Sequence of chain 1.A:
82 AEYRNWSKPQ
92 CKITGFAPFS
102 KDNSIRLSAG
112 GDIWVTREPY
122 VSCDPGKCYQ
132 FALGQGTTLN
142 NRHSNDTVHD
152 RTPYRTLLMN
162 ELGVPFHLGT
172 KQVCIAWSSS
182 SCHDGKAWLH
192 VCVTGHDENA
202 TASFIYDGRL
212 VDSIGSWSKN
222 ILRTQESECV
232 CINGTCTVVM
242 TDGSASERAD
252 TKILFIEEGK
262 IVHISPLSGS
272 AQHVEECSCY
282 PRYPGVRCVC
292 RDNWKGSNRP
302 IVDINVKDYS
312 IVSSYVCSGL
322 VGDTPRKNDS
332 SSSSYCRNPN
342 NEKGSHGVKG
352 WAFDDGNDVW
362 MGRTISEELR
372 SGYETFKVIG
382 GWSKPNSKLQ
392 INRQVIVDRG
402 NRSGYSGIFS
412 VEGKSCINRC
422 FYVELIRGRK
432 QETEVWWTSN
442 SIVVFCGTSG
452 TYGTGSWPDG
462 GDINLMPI

Sequence of chain 3.A:
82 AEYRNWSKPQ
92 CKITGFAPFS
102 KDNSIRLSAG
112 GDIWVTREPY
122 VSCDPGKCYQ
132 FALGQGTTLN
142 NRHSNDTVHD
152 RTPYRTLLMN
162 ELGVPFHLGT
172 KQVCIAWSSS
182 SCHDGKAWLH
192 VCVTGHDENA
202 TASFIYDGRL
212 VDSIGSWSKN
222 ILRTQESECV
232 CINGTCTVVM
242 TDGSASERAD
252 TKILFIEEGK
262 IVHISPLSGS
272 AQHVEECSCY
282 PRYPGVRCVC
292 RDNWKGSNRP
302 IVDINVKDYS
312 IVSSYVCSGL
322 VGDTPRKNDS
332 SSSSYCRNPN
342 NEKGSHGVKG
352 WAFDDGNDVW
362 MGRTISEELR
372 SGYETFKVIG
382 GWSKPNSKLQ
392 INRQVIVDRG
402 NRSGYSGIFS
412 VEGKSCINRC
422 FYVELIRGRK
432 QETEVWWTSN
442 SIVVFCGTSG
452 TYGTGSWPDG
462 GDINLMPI

This small molecule binds to this protein.
Small molecule (SMILES): CC(=O)N[C@H]1[C@H](O[C@H]2[C@H](O)[C@@H](NC(C)=O)CO[C@@H]2CO)O[C@H](CO)[C@@H](O[C@@H]2O[C@H](CO[C@H]3O[C@H](CO)[C@@H](O)[C@H](O)[C@@H]3O)[C@@H](O)[C@H](O[C@H]3O[C@H](CO)[C@@H](O)[C@H](O)[C@@H]3O[C@H]3O[C@H](CO)[C@@H](O)[C@H](O)[C@@H]3O)[C@@H]2O)[C@@H]1O

Binding-site contacts:
Ligand atom O2 contacts residue ASN393 of chain 3.A at 3.6 Å.
Ligand atom O5 contacts residue ASN393 of chain 3.A at 3.8 Å.
Ligand atom C2 contacts residue ARG394 of chain 3.A at 3.9 Å.
Ligand atom O3 contacts residue ASP330 of chain 3.A at 3.9 Å.
Ligand atom N2 contacts residue ASN200 of chain 1.A at 2.8 Å (h-bond).
Ligand atom O5 contacts residue GLY454 of chain 3.A at 3.4 Å.
Ligand atom C6 contacts residue GLY454 of chain 3.A at 3.5 Å.
Ligand atom O2 contacts residue ARG394 of chain 3.A at 3.4 Å (salt-bridge).
Ligand atom C5 contacts residue ASN200 of chain 1.A at 3.7 Å.
Ligand atom O4 contacts residue ARG394 of chain 3.A at 3.3 Å (salt-bridge).
Ligand atom C2 contacts residue ASN200 of chain 1.A at 2.4 Å.
Ligand atom O5 contacts residue ILE392 of chain 3.A at 3.8 Å.
Ligand atom O5 contacts residue THR455 of chain 3.A at 3.4 Å.
Ligand atom O5 contacts residue ASN200 of chain 1.A at 2.4 Å (h-bond).
Ligand atom C1 contacts residue ASN200 of chain 1.A at 1.4 Å.
Ligand atom C8 contacts residue ASN393 of chain 3.A at 3.9 Å.
Ligand atom O4 contacts residue ASN393 of chain 3.A at 3.6 Å (h-bond).
Ligand atom O6 contacts residue GLY454 of chain 3.A at 2.8 Å (h-bond).
Ligand atom C6 contacts residue TYR453 of chain 3.A at 3.4 Å (hydrophobic).
Ligand atom O3 contacts residue GLN391 of chain 3.A at 3.8 Å.
Ligand atom C3 contacts residue ASN393 of chain 3.A at 3.6 Å.
Ligand atom C3 contacts residue ASN200 of chain 1.A at 3.8 Å.
Ligand atom C2 contacts residue GLN391 of chain 3.A at 3.5 Å.
Ligand atom O2 contacts residue GLN391 of chain 3.A at 2.6 Å (h-bond).
Ligand atom O7 contacts residue THR455 of chain 3.A at 3.5 Å (h-bond).
Ligand atom O2 contacts residue ILE392 of chain 3.A at 3.5 Å.
Ligand atom O7 contacts residue ASN200 of chain 1.A at 2.8 Å (h-bond).
Ligand atom C7 contacts residue ASN200 of chain 1.A at 3.1 Å.
Ligand atom O6 contacts residue TYR453 of chain 3.A at 3.6 Å.
Ligand atom C1 contacts residue THR455 of chain 3.A at 3.9 Å.
Ligand atom O3 contacts residue GLN391 of chain 3.A at 3.2 Å (h-bond).
Ligand atom O6 contacts residue THR455 of chain 3.A at 3.5 Å.
Ligand atom C6 contacts residue ILE392 of chain 3.A at 3.8 Å (hydrophobic).
Ligand atom O4 contacts residue ARG394 of chain 3.A at 3.5 Å.
Ligand atom O3 contacts residue ASN393 of chain 3.A at 3.0 Å (h-bond).
Ligand atom C3 contacts residue GLN391 of chain 3.A at 3.6 Å.
Ligand atom C4 contacts residue GLN391 of chain 3.A at 3.4 Å.
Ligand atom O4 contacts residue GLN391 of chain 3.A at 3.9 Å.
Ligand atom O5 contacts residue TYR453 of chain 3.A at 3.9 Å.
Ligand atom C8 contacts residue TYR453 of chain 3.A at 3.9 Å (hydrophobic).